The small molecule below binds the protein below.
Small molecule (SMILES): c1cnc(Oc2ccc(-c3cc[nH]n3)cc2)nc1

Binding-site contacts:
Ligand atom N4 contacts residue CYS121 of chain 1.A at 4.5 Å.
Ligand atom O1 contacts residue PRO89 of chain 1.A at 4.4 Å.
Ligand atom N2 contacts residue VAL92 of chain 1.A at 4.3 Å.
Ligand atom C11 contacts residue GLN123 of chain 1.A at 3.7 Å.
Ligand atom N4 contacts residue GLN123 of chain 1.A at 2.6 Å (h-bond).
Ligand atom C2 contacts residue ILE134 of chain 1.A at 4.4 Å (hydrophobic).
Ligand atom N3 contacts residue ALA122 of chain 1.A at 3.5 Å.
Ligand atom C4 contacts residue PHE135 of chain 1.A at 2.7 Å (hydrophobic).
Ligand atom C11 contacts residue ALA122 of chain 1.A at 4.1 Å (hydrophobic).
Ligand atom N3 contacts residue CYS121 of chain 1.A at 4.0 Å.
Ligand atom N3 contacts residue GLN123 of chain 1.A at 3.2 Å (h-bond).
Ligand atom N2 contacts residue PHE135 of chain 1.A at 3.3 Å.
Ligand atom C7 contacts residue ALA122 of chain 1.A at 4.4 Å (hydrophobic).
Ligand atom C1 contacts residue ILE134 of chain 1.A at 3.5 Å (hydrophobic).
Ligand atom C8 contacts residue ALA122 of chain 1.A at 4.2 Å (hydrophobic).
Ligand atom C4 contacts residue ILE134 of chain 1.A at 3.8 Å (hydrophobic).
Ligand atom N4 contacts residue ALA122 of chain 1.A at 3.0 Å.
Ligand atom C10 contacts residue PRO89 of chain 1.A at 4.1 Å (hydrophobic).
Ligand atom N2 contacts residue MET133 of chain 1.A at 3.9 Å.
Ligand atom C13 contacts residue LEU119 of chain 1.A at 4.3 Å (hydrophobic).
Ligand atom C6 contacts residue GLN123 of chain 1.A at 3.8 Å.
Ligand atom C6 contacts residue MET133 of chain 1.A at 4.4 Å (hydrophobic).
Ligand atom C7 contacts residue GLN123 of chain 1.A at 3.3 Å.
Ligand atom C1 contacts residue MET133 of chain 1.A at 3.4 Å (hydrophobic).
Ligand atom C4 contacts residue MET133 of chain 1.A at 3.5 Å (hydrophobic).
Ligand atom N1 contacts residue MET133 of chain 1.A at 4.3 Å.
Ligand atom C9 contacts residue PRO89 of chain 1.A at 4.0 Å (hydrophobic).
Ligand atom C8 contacts residue GLN123 of chain 1.A at 4.3 Å.
Ligand atom C2 contacts residue MET133 of chain 1.A at 3.9 Å (hydrophobic).
Ligand atom C13 contacts residue GLN123 of chain 1.A at 4.5 Å.
Ligand atom C3 contacts residue MET133 of chain 1.A at 4.3 Å (hydrophobic).
Ligand atom C1 contacts residue PHE135 of chain 1.A at 3.7 Å (hydrophobic).

Sequence of chain 1.A:
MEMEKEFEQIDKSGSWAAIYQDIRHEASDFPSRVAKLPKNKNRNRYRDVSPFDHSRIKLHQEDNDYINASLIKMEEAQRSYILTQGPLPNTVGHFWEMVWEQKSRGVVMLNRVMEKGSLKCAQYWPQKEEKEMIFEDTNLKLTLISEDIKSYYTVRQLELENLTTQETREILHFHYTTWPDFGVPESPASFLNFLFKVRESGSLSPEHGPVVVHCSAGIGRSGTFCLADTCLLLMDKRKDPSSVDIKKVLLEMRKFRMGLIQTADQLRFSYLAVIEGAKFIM